Binding-site contacts:
Ligand atom C5M contacts residue ASP121 of chain 1.A at 3.9 Å.
Ligand atom C5 contacts residue VAL43 of chain 1.A at 4.2 Å (hydrophobic).
Ligand atom P contacts residue HIS12 of chain 1.A at 3.9 Å.
Ligand atom O4 contacts residue ASP83 of chain 1.A at 4.2 Å.
Ligand atom N1 contacts residue PHE120 of chain 1.A at 4.1 Å.
Ligand atom P contacts residue GLN11 of chain 1.A at 3.8 Å.
Ligand atom C2' contacts residue HIS119 of chain 1.A at 4.0 Å.
Ligand atom N3 contacts residue VAL43 of chain 1.A at 4.2 Å.
Ligand atom C5M contacts residue LYS66 of chain 2.A at 3.0 Å.
Ligand atom C4 contacts residue THR45 of chain 1.A at 3.4 Å.
Ligand atom C2 contacts residue PHE120 of chain 1.A at 3.8 Å (hydrophobic).
Ligand atom C2 contacts residue THR45 of chain 1.A at 3.5 Å.
Ligand atom C1' contacts residue PHE120 of chain 1.A at 3.9 Å (hydrophobic).
Ligand atom O3' contacts residue HIS12 of chain 1.A at 4.2 Å.
Ligand atom OP1 contacts residue HIS119 of chain 1.A at 2.6 Å (h-bond).
Ligand atom C3' contacts residue PHE120 of chain 1.A at 4.2 Å (hydrophobic).
Ligand atom C4 contacts residue VAL43 of chain 1.A at 4.1 Å (hydrophobic).
Ligand atom O3' contacts residue GLN11 of chain 1.A at 4.2 Å.
Ligand atom C4 contacts residue PHE120 of chain 1.A at 4.1 Å (hydrophobic).
Ligand atom O4 contacts residue THR45 of chain 1.A at 3.5 Å (h-bond).
Ligand atom C6 contacts residue LYS66 of chain 2.A at 3.7 Å.
Ligand atom C3' contacts residue LYS41 of chain 1.A at 4.1 Å.
Ligand atom O2 contacts residue HIS12 of chain 1.A at 3.3 Å.
Ligand atom OP3 contacts residue GLN11 of chain 1.A at 2.8 Å (h-bond).
Ligand atom OP2 contacts residue HIS119 of chain 1.A at 3.6 Å.
Ligand atom O3' contacts residue LYS41 of chain 1.A at 3.5 Å (salt-bridge).
Ligand atom C5 contacts residue ASP121 of chain 1.A at 4.1 Å.
Ligand atom O2 contacts residue THR45 of chain 1.A at 3.2 Å (h-bond).
Ligand atom C2' contacts residue PHE120 of chain 1.A at 3.0 Å (hydrophobic).
Ligand atom C5 contacts residue LYS66 of chain 2.A at 3.8 Å.
Ligand atom N3 contacts residue PHE120 of chain 1.A at 3.6 Å.
Ligand atom O2 contacts residue PHE120 of chain 1.A at 3.9 Å.
Ligand atom P contacts residue HIS119 of chain 1.A at 3.7 Å.
Ligand atom OP2 contacts residue PHE120 of chain 1.A at 3.0 Å (h-bond).
Ligand atom OP2 contacts residue HIS12 of chain 1.A at 2.9 Å (h-bond).
Ligand atom OP2 contacts residue GLN11 of chain 1.A at 4.0 Å.
Ligand atom N3 contacts residue THR45 of chain 1.A at 2.6 Å (h-bond).
Ligand atom C2 contacts residue ASN44 of chain 1.A at 4.2 Å.
Ligand atom O4' contacts residue VAL43 of chain 1.A at 4.0 Å.
Ligand atom O2 contacts residue ASN44 of chain 1.A at 3.6 Å.

Sequence of chain 2.A:
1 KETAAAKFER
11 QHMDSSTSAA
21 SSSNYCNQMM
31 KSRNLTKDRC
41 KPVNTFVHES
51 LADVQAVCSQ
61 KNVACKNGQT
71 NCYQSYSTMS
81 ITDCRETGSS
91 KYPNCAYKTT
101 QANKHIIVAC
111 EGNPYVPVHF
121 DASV

This protein binds this small molecule.
Small molecule (SMILES): Cc1cn([C@H]2C[C@H](OP(=O)(O)O)[C@@H](CO)O2)c(=O)[nH]c1=O

Sequence of chain 1.A:
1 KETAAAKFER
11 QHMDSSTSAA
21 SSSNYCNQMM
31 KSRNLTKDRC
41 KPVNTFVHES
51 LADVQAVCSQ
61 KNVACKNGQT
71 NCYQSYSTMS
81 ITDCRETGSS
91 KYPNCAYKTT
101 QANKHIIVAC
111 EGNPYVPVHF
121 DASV